A small-molecule ligand and the protein it binds are described below.
Small molecule (SMILES): CC(=O)N[C@H]1[C@H](O[C@H]2[C@H](O)[C@@H](NC(C)=O)CO[C@@H]2CO)O[C@H](CO)[C@@H](O)[C@@H]1O

Sequence of chain 1.M:
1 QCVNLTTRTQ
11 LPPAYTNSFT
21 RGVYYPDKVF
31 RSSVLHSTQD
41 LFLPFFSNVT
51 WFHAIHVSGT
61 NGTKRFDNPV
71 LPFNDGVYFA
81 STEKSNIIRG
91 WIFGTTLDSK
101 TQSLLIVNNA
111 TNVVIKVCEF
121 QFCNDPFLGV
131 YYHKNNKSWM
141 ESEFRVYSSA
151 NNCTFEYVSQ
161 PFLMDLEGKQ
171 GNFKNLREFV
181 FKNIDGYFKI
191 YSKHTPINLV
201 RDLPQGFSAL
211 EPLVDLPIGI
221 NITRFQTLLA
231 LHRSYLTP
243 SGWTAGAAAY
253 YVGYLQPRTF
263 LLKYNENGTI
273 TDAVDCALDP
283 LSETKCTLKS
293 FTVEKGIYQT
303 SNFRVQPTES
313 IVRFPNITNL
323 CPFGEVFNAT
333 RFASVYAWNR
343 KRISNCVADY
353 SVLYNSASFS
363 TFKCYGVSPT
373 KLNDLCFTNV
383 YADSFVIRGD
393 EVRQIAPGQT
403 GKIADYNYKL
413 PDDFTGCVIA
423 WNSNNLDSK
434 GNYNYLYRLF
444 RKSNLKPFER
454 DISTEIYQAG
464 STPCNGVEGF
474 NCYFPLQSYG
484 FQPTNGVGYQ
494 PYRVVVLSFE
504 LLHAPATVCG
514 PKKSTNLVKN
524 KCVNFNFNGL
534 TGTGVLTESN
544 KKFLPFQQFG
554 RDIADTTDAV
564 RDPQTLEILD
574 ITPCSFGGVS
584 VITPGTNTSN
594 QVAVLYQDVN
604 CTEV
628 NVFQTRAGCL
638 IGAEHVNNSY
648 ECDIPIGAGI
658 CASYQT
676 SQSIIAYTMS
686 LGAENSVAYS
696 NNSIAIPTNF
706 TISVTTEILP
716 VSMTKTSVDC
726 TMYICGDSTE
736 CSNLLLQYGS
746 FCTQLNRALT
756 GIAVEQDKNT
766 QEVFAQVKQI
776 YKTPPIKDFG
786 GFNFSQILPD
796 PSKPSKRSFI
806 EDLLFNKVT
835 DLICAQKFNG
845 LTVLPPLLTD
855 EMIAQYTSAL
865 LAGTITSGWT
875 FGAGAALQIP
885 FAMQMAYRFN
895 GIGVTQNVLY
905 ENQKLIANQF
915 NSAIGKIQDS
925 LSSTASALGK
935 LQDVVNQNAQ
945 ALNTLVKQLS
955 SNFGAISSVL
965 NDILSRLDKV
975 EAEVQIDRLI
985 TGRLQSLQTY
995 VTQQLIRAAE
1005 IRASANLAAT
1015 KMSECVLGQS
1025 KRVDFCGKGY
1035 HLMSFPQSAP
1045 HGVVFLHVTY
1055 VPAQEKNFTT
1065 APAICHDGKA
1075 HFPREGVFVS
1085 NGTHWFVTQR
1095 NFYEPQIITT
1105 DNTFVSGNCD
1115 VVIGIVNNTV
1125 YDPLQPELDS

Binding-site contacts:
Ligand atom O7 contacts residue ASN788 of chain 1.M at 2.5 Å (h-bond).
Ligand atom O5 contacts residue ASN788 of chain 1.M at 2.3 Å (h-bond).
Ligand atom C1 contacts residue SER790 of chain 1.M at 3.3 Å.
Ligand atom O6 contacts residue SER790 of chain 1.M at 4.4 Å.
Ligand atom C3 contacts residue ASN788 of chain 1.M at 3.8 Å.
Ligand atom C2 contacts residue SER790 of chain 1.M at 4.5 Å.
Ligand atom O6 contacts residue GLN791 of chain 1.M at 2.9 Å (h-bond).
Ligand atom N2 contacts residue ASN788 of chain 1.M at 2.9 Å (h-bond).
Ligand atom C6 contacts residue GLN791 of chain 1.M at 3.6 Å.
Ligand atom C8 contacts residue ASN788 of chain 1.M at 4.2 Å.
Ligand atom C6 contacts residue SER790 of chain 1.M at 4.3 Å.
Ligand atom C7 contacts residue ASN788 of chain 1.M at 2.9 Å.
Ligand atom O5 contacts residue SER790 of chain 1.M at 3.4 Å (h-bond).
Ligand atom C1 contacts residue ASN788 of chain 1.M at 1.4 Å.
Ligand atom C5 contacts residue ASN788 of chain 1.M at 3.6 Å.
Ligand atom C2 contacts residue ASN788 of chain 1.M at 2.4 Å.
Ligand atom C4 contacts residue ASN788 of chain 1.M at 4.2 Å.
Ligand atom C5 contacts residue SER790 of chain 1.M at 3.6 Å.
Ligand atom O6 contacts residue ASN788 of chain 1.M at 4.4 Å.